Sequence of chain 1.A:
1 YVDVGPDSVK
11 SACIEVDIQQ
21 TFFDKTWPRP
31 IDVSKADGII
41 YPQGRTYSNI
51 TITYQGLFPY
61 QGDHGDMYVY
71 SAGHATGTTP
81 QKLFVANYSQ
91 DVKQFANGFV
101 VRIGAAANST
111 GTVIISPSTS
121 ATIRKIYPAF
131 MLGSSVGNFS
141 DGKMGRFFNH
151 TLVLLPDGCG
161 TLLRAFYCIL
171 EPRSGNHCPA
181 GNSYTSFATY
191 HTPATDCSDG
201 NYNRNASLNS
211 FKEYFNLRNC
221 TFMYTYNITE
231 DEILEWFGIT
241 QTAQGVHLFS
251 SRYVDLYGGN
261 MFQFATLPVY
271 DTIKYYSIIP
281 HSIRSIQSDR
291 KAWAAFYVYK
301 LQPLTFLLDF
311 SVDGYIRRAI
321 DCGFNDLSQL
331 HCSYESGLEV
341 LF

This small molecule binds to this protein.
Small molecule (SMILES): CC(=O)N[C@@H]1[C@@H](O)[C@H](O)[C@@H](CO)O[C@H]1O

Binding-site contacts:
Ligand atom C5 contacts residue ASN108 of chain 1.A at 3.6 Å.
Ligand atom C2 contacts residue GLU232 of chain 1.A at 3.7 Å.
Ligand atom O7 contacts residue ALA107 of chain 1.A at 3.8 Å.
Ligand atom C8 contacts residue GLU232 of chain 1.A at 4.0 Å.
Ligand atom C1 contacts residue ASN108 of chain 1.A at 1.4 Å.
Ligand atom N2 contacts residue ALA107 of chain 1.A at 4.2 Å.
Ligand atom O5 contacts residue ASN108 of chain 1.A at 2.3 Å (h-bond).
Ligand atom C3 contacts residue GLU232 of chain 1.A at 3.6 Å.
Ligand atom C8 contacts residue ASN108 of chain 1.A at 4.5 Å.
Ligand atom C8 contacts residue LEU234 of chain 1.A at 4.2 Å (hydrophobic).
Ligand atom C3 contacts residue ILE233 of chain 1.A at 4.1 Å (hydrophobic).
Ligand atom C7 contacts residue ALA107 of chain 1.A at 3.7 Å (hydrophobic).
Ligand atom C4 contacts residue ASN108 of chain 1.A at 4.2 Å.
Ligand atom O7 contacts residue ASN108 of chain 1.A at 3.3 Å (h-bond).
Ligand atom C7 contacts residue GLU232 of chain 1.A at 3.9 Å.
Ligand atom C3 contacts residue ASN108 of chain 1.A at 3.8 Å.
Ligand atom C2 contacts residue ASN108 of chain 1.A at 2.4 Å.
Ligand atom C1 contacts residue GLU232 of chain 1.A at 4.0 Å.
Ligand atom N2 contacts residue ASN108 of chain 1.A at 2.9 Å (h-bond).
Ligand atom O4 contacts residue ILE233 of chain 1.A at 3.8 Å.
Ligand atom N2 contacts residue ILE233 of chain 1.A at 4.5 Å.
Ligand atom C7 contacts residue ASN108 of chain 1.A at 3.3 Å.
Ligand atom C8 contacts residue ALA107 of chain 1.A at 3.7 Å (hydrophobic).
Ligand atom C8 contacts residue GLY104 of chain 1.A at 3.7 Å.
Ligand atom O3 contacts residue GLU232 of chain 1.A at 4.2 Å.
Ligand atom O3 contacts residue ILE233 of chain 1.A at 3.9 Å.
Ligand atom N2 contacts residue GLU232 of chain 1.A at 3.0 Å (salt-bridge).
Ligand atom C8 contacts residue ALA105 of chain 1.A at 3.6 Å (hydrophobic).